Binding-site contacts:
Ligand atom C6 contacts residue GLN123 of chain 1.A at 3.6 Å.
Ligand atom C9 contacts residue GLN122 of chain 1.A at 3.9 Å.
Ligand atom C2 contacts residue CYS119 of chain 1.A at 4.5 Å (hydrophobic).
Ligand atom S3 contacts residue GLN122 of chain 1.A at 4.2 Å.
Ligand atom C3 contacts residue CYS119 of chain 1.A at 3.1 Å (hydrophobic).
Ligand atom C8 contacts residue GLN122 of chain 1.A at 4.4 Å.
Ligand atom N4 contacts residue CYS119 of chain 1.A at 3.2 Å (h-bond).
Ligand atom S3 contacts residue CYS119 of chain 1.A at 2.1 Å (h-bond).
Ligand atom C9 contacts residue CYS119 of chain 1.A at 4.3 Å (hydrophobic).
Ligand atom C9 contacts residue GLN123 of chain 1.A at 4.4 Å.

The small molecule below binds the protein below.
Small molecule (SMILES): CC1(C)N=C(SS(C)(=O)=O)C(C)(C)N1[O]

Sequence of chain 1.A:
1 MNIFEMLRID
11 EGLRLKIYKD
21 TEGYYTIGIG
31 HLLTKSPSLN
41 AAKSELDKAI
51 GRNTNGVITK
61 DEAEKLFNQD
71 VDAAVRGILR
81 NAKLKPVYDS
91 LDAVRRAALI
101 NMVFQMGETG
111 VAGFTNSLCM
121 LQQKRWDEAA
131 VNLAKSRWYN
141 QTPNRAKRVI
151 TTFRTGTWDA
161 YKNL